Sequence of chain 1.A:
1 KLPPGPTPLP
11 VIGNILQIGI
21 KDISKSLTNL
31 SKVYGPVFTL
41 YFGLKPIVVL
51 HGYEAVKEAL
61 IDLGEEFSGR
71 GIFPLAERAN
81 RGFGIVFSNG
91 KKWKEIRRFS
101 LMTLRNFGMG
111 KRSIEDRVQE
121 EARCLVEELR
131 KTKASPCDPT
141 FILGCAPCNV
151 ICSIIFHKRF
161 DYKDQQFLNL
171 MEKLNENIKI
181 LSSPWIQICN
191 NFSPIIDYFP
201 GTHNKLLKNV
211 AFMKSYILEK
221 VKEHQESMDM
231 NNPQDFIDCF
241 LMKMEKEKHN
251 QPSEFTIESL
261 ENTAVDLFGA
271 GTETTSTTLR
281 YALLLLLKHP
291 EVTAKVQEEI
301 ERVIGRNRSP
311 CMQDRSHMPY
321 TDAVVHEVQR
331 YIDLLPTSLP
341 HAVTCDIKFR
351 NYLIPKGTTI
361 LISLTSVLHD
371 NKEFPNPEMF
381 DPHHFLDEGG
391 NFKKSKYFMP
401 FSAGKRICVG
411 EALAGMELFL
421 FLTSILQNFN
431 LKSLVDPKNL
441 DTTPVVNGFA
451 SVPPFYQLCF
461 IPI

A small-molecule ligand and the protein it binds are described below.
Small molecule (SMILES): CCCCc1nc(Cl)c(CO)n1Cc1ccc(-c2ccccc2-c2nn[nH]n2)cc1

Binding-site contacts:
Ligand atom C12 contacts residue VAL265 of chain 1.A at 3.5 Å (hydrophobic).
Ligand atom N6 contacts residue VAL210 of chain 1.A at 3.9 Å.
Ligand atom C11 contacts residue GLY269 of chain 1.A at 3.7 Å.
Ligand atom C19 contacts residue LEU174 of chain 1.A at 3.5 Å (hydrophobic).
Ligand atom C19 contacts residue GLY269 of chain 1.A at 3.9 Å.
Ligand atom C6 contacts residue ALA270 of chain 1.A at 3.3 Å (hydrophobic).
Ligand atom N1 contacts residue ARG81 of chain 1.A at 2.7 Å (salt-bridge).
Ligand atom N1 contacts residue PHE87 of chain 1.A at 4.0 Å.
Ligand atom CL contacts residue ALA79 of chain 1.A at 3.9 Å.
Ligand atom CL contacts residue VAL210 of chain 1.A at 3.7 Å.
Ligand atom C22 contacts residue MET213 of chain 1.A at 3.4 Å (hydrophobic).
Ligand atom C3 contacts residue LEU335 of chain 1.A at 3.9 Å (hydrophobic).
Ligand atom C21 contacts residue MET213 of chain 1.A at 3.5 Å (hydrophobic).
Ligand atom C17 contacts residue ASN177 of chain 1.A at 3.5 Å.
Ligand atom C17 contacts residue VAL210 of chain 1.A at 3.5 Å (hydrophobic).
Ligand atom C1 contacts residue LSN1 of chain 1.D at 3.9 Å.
Ligand atom C20 contacts residue ASN177 of chain 1.A at 3.9 Å.
Ligand atom C21 contacts residue VAL265 of chain 1.A at 3.8 Å (hydrophobic).
Ligand atom N3 contacts residue LEU181 of chain 1.A at 3.6 Å.
Ligand atom N6 contacts residue ASN177 of chain 1.A at 2.8 Å (h-bond).
Ligand atom C13 contacts residue ASP266 of chain 1.A at 3.2 Å.
Ligand atom C21 contacts residue LEU174 of chain 1.A at 3.9 Å (hydrophobic).
Ligand atom C4 contacts residue LEU335 of chain 1.A at 3.5 Å (hydrophobic).
Ligand atom N3 contacts residue LSN1 of chain 1.D at 3.8 Å.
Ligand atom N2 contacts residue ARG81 of chain 1.A at 3.0 Å (salt-bridge).
Ligand atom C20 contacts residue LEU174 of chain 1.A at 3.1 Å (hydrophobic).
Ligand atom C10 contacts residue GLY269 of chain 1.A at 3.5 Å.
Ligand atom CL contacts residue ASN177 of chain 1.A at 3.8 Å.
Ligand atom O contacts residue ARG81 of chain 1.A at 2.4 Å (salt-bridge).
Ligand atom N4 contacts residue LSN1 of chain 1.D at 3.3 Å.
Ligand atom N2 contacts residue GLN187 of chain 1.A at 3.7 Å.
Ligand atom N5 contacts residue VAL265 of chain 1.A at 3.9 Å.
Ligand atom C21 contacts residue ASN177 of chain 1.A at 3.8 Å.
Ligand atom C14 contacts residue VAL86 of chain 1.A at 3.6 Å (hydrophobic).
Ligand atom C5 contacts residue ALA270 of chain 1.A at 3.9 Å (hydrophobic).
Ligand atom C16 contacts residue ARG81 of chain 1.A at 3.4 Å.
Ligand atom C9 contacts residue GLY269 of chain 1.A at 3.8 Å.
Ligand atom C3 contacts residue LEU339 of chain 1.A at 3.9 Å (hydrophobic).
Ligand atom C22 contacts residue ASN209 of chain 1.A at 3.9 Å.
Ligand atom C6 contacts residue VAL86 of chain 1.A at 3.9 Å (hydrophobic).